A protein and the small-molecule ligand that binds it are described below.
Small molecule (SMILES): CC(=O)N[C@@H]1[C@@H](O)[C@H](O)[C@@H](CO)O[C@H]1O

Sequence of chain 1.A:
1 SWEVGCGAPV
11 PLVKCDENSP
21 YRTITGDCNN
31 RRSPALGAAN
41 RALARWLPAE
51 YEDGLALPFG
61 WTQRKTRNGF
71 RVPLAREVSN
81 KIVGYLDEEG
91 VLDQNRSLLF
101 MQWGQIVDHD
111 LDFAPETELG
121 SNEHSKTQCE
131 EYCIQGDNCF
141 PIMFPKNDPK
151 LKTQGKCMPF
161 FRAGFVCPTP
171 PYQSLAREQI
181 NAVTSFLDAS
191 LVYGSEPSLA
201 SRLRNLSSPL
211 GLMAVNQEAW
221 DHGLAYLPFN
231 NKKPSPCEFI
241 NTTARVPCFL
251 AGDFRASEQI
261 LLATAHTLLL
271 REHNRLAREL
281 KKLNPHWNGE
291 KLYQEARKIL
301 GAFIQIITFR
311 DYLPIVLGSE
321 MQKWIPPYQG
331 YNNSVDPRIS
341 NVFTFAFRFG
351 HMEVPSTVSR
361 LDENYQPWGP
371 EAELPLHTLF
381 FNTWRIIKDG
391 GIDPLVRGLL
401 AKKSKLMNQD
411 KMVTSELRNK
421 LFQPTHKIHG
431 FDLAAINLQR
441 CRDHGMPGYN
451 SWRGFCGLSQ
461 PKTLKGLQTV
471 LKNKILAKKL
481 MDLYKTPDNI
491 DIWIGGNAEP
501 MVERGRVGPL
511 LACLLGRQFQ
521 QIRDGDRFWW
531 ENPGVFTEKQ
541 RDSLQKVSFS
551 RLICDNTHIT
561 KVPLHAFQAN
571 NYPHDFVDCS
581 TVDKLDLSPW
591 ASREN

Binding-site contacts:
Ligand atom O7 contacts residue ASN241 of chain 1.A at 3.6 Å.
Ligand atom C5 contacts residue THR243 of chain 1.A at 4.4 Å.
Ligand atom C4 contacts residue ASN241 of chain 1.A at 4.3 Å.
Ligand atom C5 contacts residue ASN241 of chain 1.A at 3.7 Å.
Ligand atom C8 contacts residue ILE240 of chain 1.A at 4.1 Å (hydrophobic).
Ligand atom O5 contacts residue ASN241 of chain 1.A at 2.4 Å (h-bond).
Ligand atom C7 contacts residue ASN241 of chain 1.A at 3.2 Å.
Ligand atom O7 contacts residue TRP384 of chain 1.A at 3.4 Å.
Ligand atom C1 contacts residue THR243 of chain 1.A at 4.2 Å.
Ligand atom C3 contacts residue ASN241 of chain 1.A at 3.8 Å.
Ligand atom C1 contacts residue ASN241 of chain 1.A at 1.4 Å.
Ligand atom C2 contacts residue TRP384 of chain 1.A at 3.8 Å (hydrophobic).
Ligand atom O5 contacts residue ALA244 of chain 1.A at 3.5 Å.
Ligand atom O6 contacts residue LYS388 of chain 1.A at 3.9 Å.
Ligand atom C1 contacts residue ALA244 of chain 1.A at 4.0 Å (hydrophobic).
Ligand atom C5 contacts residue TRP384 of chain 1.A at 4.4 Å (hydrophobic).
Ligand atom C3 contacts residue TRP384 of chain 1.A at 4.4 Å (hydrophobic).
Ligand atom C8 contacts residue ASN241 of chain 1.A at 3.9 Å.
Ligand atom N2 contacts residue ASN241 of chain 1.A at 2.9 Å (h-bond).
Ligand atom C1 contacts residue TRP384 of chain 1.A at 4.2 Å (hydrophobic).
Ligand atom O3 contacts residue TRP384 of chain 1.A at 4.5 Å.
Ligand atom C2 contacts residue ASN241 of chain 1.A at 2.4 Å.
Ligand atom O5 contacts residue TRP384 of chain 1.A at 3.8 Å.
Ligand atom O6 contacts residue ALA244 of chain 1.A at 3.6 Å.
Ligand atom O6 contacts residue THR243 of chain 1.A at 4.1 Å.
Ligand atom C4 contacts residue TRP384 of chain 1.A at 4.1 Å (hydrophobic).
Ligand atom C6 contacts residue LYS388 of chain 1.A at 4.5 Å.
Ligand atom C7 contacts residue TRP384 of chain 1.A at 4.2 Å (hydrophobic).